Sequence of chain 3.A:
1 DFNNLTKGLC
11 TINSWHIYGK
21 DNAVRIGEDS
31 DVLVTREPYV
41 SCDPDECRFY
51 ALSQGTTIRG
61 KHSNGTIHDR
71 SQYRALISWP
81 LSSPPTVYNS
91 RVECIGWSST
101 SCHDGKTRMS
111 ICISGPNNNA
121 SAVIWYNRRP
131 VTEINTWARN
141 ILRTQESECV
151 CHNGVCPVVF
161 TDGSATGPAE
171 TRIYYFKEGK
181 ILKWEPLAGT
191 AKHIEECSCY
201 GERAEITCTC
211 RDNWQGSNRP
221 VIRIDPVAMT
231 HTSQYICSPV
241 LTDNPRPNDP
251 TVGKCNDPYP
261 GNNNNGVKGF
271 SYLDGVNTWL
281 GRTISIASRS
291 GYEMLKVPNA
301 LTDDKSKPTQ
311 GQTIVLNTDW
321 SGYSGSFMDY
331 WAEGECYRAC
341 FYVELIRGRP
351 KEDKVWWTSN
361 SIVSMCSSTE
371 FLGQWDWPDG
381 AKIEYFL

Binding-site contacts:
Ligand atom O6 contacts residue LYS307 of chain 3.A at 3.1 Å (salt-bridge).
Ligand atom C5 contacts residue ARG282 of chain 3.A at 3.6 Å.
Ligand atom O6 contacts residue GLN374 of chain 3.A at 3.4 Å.
Ligand atom O5 contacts residue ASN119 of chain 1.A at 2.7 Å (h-bond).
Ligand atom O3 contacts residue ASN248 of chain 3.A at 2.5 Å (h-bond).
Ligand atom C8 contacts residue ASN118 of chain 1.A at 3.3 Å.
Ligand atom O4 contacts residue ILE286 of chain 3.A at 3.4 Å.
Ligand atom O3 contacts residue ARG282 of chain 3.A at 3.6 Å (salt-bridge).
Ligand atom C8 contacts residue GLN310 of chain 3.A at 3.5 Å.
Ligand atom O6 contacts residue MAN1 of chain 1.C at 2.9 Å.
Ligand atom C6 contacts residue LEU372 of chain 3.A at 3.4 Å (hydrophobic).
Ligand atom O6 contacts residue THR309 of chain 3.A at 3.3 Å (h-bond).
Ligand atom C6 contacts residue ILE284 of chain 3.A at 3.5 Å (hydrophobic).
Ligand atom O3 contacts residue ASP249 of chain 3.A at 2.9 Å (salt-bridge).
Ligand atom C6 contacts residue THR309 of chain 3.A at 3.5 Å.
Ligand atom O4 contacts residue PRO308 of chain 3.A at 3.6 Å.
Ligand atom C1 contacts residue ARG139 of chain 1.A at 3.5 Å.
Ligand atom C3 contacts residue ASN248 of chain 3.A at 3.6 Å.
Ligand atom O6 contacts residue ASP249 of chain 3.A at 2.6 Å (salt-bridge).
Ligand atom O2 contacts residue GLY311 of chain 3.A at 3.3 Å.
Ligand atom C6 contacts residue GLN310 of chain 3.A at 3.5 Å.
Ligand atom C3 contacts residue GLU293 of chain 3.A at 3.4 Å.
Ligand atom O3 contacts residue GLY311 of chain 3.A at 3.0 Å (h-bond).
Ligand atom C6 contacts residue MAN1 of chain 1.C at 3.6 Å.
Ligand atom C6 contacts residue ASP249 of chain 3.A at 3.5 Å.
Ligand atom C1 contacts residue ASN119 of chain 1.A at 2.9 Å.
Ligand atom O4 contacts residue ARG282 of chain 3.A at 3.4 Å (salt-bridge).
Ligand atom O3 contacts residue LEU295 of chain 3.A at 3.6 Å.
Ligand atom O2 contacts residue LEU295 of chain 3.A at 3.0 Å.
Ligand atom C6 contacts residue PRO308 of chain 3.A at 3.6 Å (hydrophobic).
Ligand atom C4 contacts residue GLU293 of chain 3.A at 3.6 Å.
Ligand atom O3 contacts residue GLN310 of chain 3.A at 3.4 Å.
Ligand atom C3 contacts residue GLY311 of chain 3.A at 3.2 Å.
Ligand atom O3 contacts residue GLU293 of chain 3.A at 2.6 Å (salt-bridge).
Ligand atom O2 contacts residue ASN248 of chain 3.A at 3.2 Å (h-bond).
Ligand atom O5 contacts residue GLY373 of chain 3.A at 3.5 Å.
Ligand atom O6 contacts residue ILE284 of chain 3.A at 3.0 Å (h-bond).
Ligand atom O4 contacts residue ARG246 of chain 3.A at 3.3 Å (salt-bridge).
Ligand atom O4 contacts residue GLU293 of chain 3.A at 2.8 Å (salt-bridge).
Ligand atom O4 contacts residue ASP249 of chain 3.A at 3.5 Å (salt-bridge).

This protein binds this small molecule.
Small molecule (SMILES): CC(=O)N[C@H]1[C@H](O[C@H]2[C@H](O)[C@@H](NC(C)=O)CO[C@@H]2CO)O[C@H](CO)[C@@H](O[C@@H]2O[C@H](CO)[C@@H](O)[C@H](O[C@H]3O[C@H](CO)[C@@H](O)[C@H](O)[C@@H]3O[C@H]3O[C@H](CO)[C@@H](O)[C@H](O)[C@@H]3O[C@H]3O[C@H](CO)[C@@H](O)[C@H](O)[C@@H]3O)[C@@H]2O)[C@@H]1O

Sequence of chain 1.A:
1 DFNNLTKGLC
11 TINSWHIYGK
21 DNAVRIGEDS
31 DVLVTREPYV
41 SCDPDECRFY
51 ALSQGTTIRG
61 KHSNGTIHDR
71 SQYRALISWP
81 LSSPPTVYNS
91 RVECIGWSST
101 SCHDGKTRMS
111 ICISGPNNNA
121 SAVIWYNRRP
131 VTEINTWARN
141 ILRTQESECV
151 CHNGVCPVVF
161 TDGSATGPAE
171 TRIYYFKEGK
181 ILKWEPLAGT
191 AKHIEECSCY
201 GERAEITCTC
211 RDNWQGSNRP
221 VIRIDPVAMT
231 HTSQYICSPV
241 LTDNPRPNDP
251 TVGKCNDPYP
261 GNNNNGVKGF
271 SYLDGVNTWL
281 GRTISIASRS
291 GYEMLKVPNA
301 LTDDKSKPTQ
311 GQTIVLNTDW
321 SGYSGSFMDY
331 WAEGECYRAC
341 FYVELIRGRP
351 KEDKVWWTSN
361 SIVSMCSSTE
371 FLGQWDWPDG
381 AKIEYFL